Binding-site contacts:
Ligand atom O7 contacts residue ASN70 of chain 4.A at 3.2 Å (h-bond).
Ligand atom C1 contacts residue ASN70 of chain 4.A at 1.4 Å.
Ligand atom C3 contacts residue ASN70 of chain 4.A at 3.9 Å.
Ligand atom C4 contacts residue ASN70 of chain 4.A at 4.3 Å.
Ligand atom C7 contacts residue LEU361 of chain 4.A at 4.4 Å (hydrophobic).
Ligand atom C7 contacts residue ASN70 of chain 4.A at 3.4 Å.
Ligand atom O5 contacts residue ASN70 of chain 4.A at 2.3 Å (h-bond).
Ligand atom C2 contacts residue ASN70 of chain 4.A at 2.6 Å.
Ligand atom C6 contacts residue ASN71 of chain 4.A at 3.8 Å.
Ligand atom C8 contacts residue LEU361 of chain 4.A at 4.2 Å (hydrophobic).
Ligand atom N2 contacts residue ASN70 of chain 4.A at 3.1 Å (h-bond).
Ligand atom C5 contacts residue ASN70 of chain 4.A at 3.6 Å.
Ligand atom O6 contacts residue ASN71 of chain 4.A at 4.0 Å.

The small molecule below binds the protein below.
Small molecule (SMILES): CC(=O)N[C@@H]1[C@@H](O)[C@H](O)[C@@H](CO)O[C@H]1O

Sequence of chain 4.A:
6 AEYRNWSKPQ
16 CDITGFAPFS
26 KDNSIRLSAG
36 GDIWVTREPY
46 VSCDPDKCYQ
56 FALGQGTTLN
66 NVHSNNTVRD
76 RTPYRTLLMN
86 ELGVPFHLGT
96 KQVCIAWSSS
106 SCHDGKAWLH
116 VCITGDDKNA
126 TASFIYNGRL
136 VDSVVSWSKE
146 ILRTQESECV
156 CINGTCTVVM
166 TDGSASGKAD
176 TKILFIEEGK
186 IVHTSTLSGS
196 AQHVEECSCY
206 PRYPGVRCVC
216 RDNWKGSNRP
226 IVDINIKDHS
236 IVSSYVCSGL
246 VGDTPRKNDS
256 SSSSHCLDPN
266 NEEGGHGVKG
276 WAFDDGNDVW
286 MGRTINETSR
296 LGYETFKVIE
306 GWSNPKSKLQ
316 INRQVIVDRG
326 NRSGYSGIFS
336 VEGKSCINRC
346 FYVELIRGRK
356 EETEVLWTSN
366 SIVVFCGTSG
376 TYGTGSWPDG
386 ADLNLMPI